Sequence of chain 40.A:
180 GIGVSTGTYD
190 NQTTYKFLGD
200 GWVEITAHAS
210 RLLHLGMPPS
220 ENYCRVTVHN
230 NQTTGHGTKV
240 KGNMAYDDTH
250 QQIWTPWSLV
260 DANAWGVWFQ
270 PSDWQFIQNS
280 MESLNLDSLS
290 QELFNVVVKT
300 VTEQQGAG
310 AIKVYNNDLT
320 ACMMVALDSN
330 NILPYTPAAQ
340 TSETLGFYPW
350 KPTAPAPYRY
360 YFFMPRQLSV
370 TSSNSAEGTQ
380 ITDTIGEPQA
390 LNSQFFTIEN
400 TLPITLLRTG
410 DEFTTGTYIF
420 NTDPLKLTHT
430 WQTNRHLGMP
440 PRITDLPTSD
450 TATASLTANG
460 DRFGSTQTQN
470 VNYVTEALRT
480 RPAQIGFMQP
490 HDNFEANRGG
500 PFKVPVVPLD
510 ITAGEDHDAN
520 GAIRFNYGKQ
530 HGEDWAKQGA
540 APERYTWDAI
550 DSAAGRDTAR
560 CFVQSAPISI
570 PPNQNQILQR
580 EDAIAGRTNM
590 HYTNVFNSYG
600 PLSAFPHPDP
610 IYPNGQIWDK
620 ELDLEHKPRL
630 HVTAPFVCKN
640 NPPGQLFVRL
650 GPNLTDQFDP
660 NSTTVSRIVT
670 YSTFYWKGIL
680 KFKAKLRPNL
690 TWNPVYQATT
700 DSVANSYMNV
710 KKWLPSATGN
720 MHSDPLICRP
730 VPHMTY

Binding-site contacts:
Ligand atom C1' contacts residue TRP201 of chain 40.A at 4.5 Å (hydrophobic).
Ligand atom N4 contacts residue GLY198 of chain 40.A at 3.8 Å.
Ligand atom C5' contacts residue TRP201 of chain 40.A at 3.5 Å (hydrophobic).
Ligand atom C2' contacts residue TRP201 of chain 40.A at 3.7 Å (hydrophobic).
Ligand atom O4' contacts residue TRP201 of chain 40.A at 4.5 Å.
Ligand atom C4 contacts residue TRP201 of chain 40.A at 3.3 Å (hydrophobic).
Ligand atom C3' contacts residue TRP201 of chain 40.A at 4.1 Å (hydrophobic).
Ligand atom C5 contacts residue TRP201 of chain 40.A at 3.4 Å (hydrophobic).
Ligand atom C6 contacts residue TRP201 of chain 40.A at 3.5 Å (hydrophobic).
Ligand atom O2 contacts residue LYS682 of chain 40.A at 4.2 Å.
Ligand atom C4' contacts residue TRP201 of chain 40.A at 4.3 Å (hydrophobic).
Ligand atom C1' contacts residue LYS682 of chain 40.A at 4.5 Å.
Ligand atom N1 contacts residue TRP201 of chain 40.A at 4.0 Å.
Ligand atom O2 contacts residue TRP201 of chain 40.A at 4.3 Å.
Ligand atom OP1 contacts residue PRO423 of chain 40.A at 3.6 Å.
Ligand atom O5' contacts residue TRP201 of chain 40.A at 3.6 Å.
Ligand atom N4 contacts residue TRP201 of chain 40.A at 3.8 Å.
Ligand atom O3' contacts residue LYS682 of chain 40.A at 3.1 Å (salt-bridge).
Ligand atom C2' contacts residue LYS682 of chain 40.A at 3.6 Å.
Ligand atom O2 contacts residue LEU197 of chain 40.A at 4.0 Å.
Ligand atom C2 contacts residue TRP201 of chain 40.A at 3.9 Å (hydrophobic).
Ligand atom C3' contacts residue LYS682 of chain 40.A at 3.8 Å.
Ligand atom N3 contacts residue TRP201 of chain 40.A at 3.6 Å.
Ligand atom N4 contacts residue ASP199 of chain 40.A at 4.0 Å.

The protein below binds the small molecule below.
Small molecule (SMILES): Nc1ccn([C@H]2C[C@H](O)[C@@H](COP(=O)(O)O)O2)c(=O)n1